Binding-site contacts:
Ligand atom C5 contacts residue ILE40 of chain 1.A at 3.7 Å (hydrophobic).
Ligand atom O5 contacts residue DMS1 of chain 1.G at 3.5 Å (h-bond).
Ligand atom O1 contacts residue LYS36 of chain 1.A at 3.2 Å.
Ligand atom O6 contacts residue GLU102 of chain 1.A at 3.0 Å (salt-bridge).
Ligand atom C11 contacts residue GLU63 of chain 1.A at 3.4 Å.
Ligand atom O5 contacts residue GLU102 of chain 1.A at 3.4 Å (salt-bridge).
Ligand atom C11 contacts residue MG1 of chain 1.C at 3.6 Å.
Ligand atom O6 contacts residue ILE103 of chain 1.A at 3.2 Å (h-bond).
Ligand atom C3 contacts residue GLU28 of chain 1.A at 3.1 Å.
Ligand atom C14 contacts residue TYR113 of chain 1.A at 3.6 Å (hydrophobic).
Ligand atom C13 contacts residue MN1 of chain 1.B at 3.0 Å.
Ligand atom O1 contacts residue GLU28 of chain 1.A at 2.6 Å (salt-bridge).
Ligand atom O6 contacts residue LYS117 of chain 1.A at 2.5 Å (salt-bridge).
Ligand atom O6 contacts residue MN1 of chain 1.B at 2.2 Å.
Ligand atom C4 contacts residue TYR26 of chain 1.A at 3.6 Å (hydrophobic).
Ligand atom O5 contacts residue MN1 of chain 1.B at 2.3 Å.
Ligand atom C12 contacts residue MN1 of chain 1.B at 3.0 Å.
Ligand atom O6 contacts residue HIS43 of chain 1.A at 3.3 Å (h-bond).
Ligand atom O2 contacts residue ILE40 of chain 1.A at 3.6 Å.
Ligand atom O6 contacts residue DMS1 of chain 1.G at 3.8 Å.
Ligand atom O2 contacts residue TYR26 of chain 1.A at 3.6 Å.
Ligand atom O5 contacts residue ASP91 of chain 1.A at 2.9 Å (salt-bridge).
Ligand atom O2 contacts residue MET23 of chain 1.A at 3.1 Å (h-bond).
Ligand atom C12 contacts residue HIS43 of chain 1.A at 3.3 Å.
Ligand atom C4 contacts residue ILE40 of chain 1.A at 3.4 Å (hydrophobic).
Ligand atom O2 contacts residue ALA22 of chain 1.A at 3.0 Å.
Ligand atom C2 contacts residue GLU28 of chain 1.A at 3.2 Å.
Ligand atom O6 contacts residue TYR113 of chain 1.A at 3.6 Å.
Ligand atom C12 contacts residue GLU63 of chain 1.A at 3.6 Å.
Ligand atom C12 contacts residue MG1 of chain 1.C at 3.2 Å.
Ligand atom C13 contacts residue LYS117 of chain 1.A at 3.4 Å.
Ligand atom C13 contacts residue DMS1 of chain 1.G at 3.5 Å.
Ligand atom C3 contacts residue ILE40 of chain 1.A at 3.6 Å (hydrophobic).
Ligand atom O5 contacts residue HIS43 of chain 1.A at 3.0 Å.
Ligand atom C13 contacts residue HIS43 of chain 1.A at 3.5 Å.
Ligand atom C3 contacts residue TYR26 of chain 1.A at 3.6 Å (hydrophobic).
Ligand atom O3 contacts residue ALA22 of chain 1.A at 3.2 Å.
Ligand atom O5 contacts residue MG1 of chain 1.C at 2.1 Å.
Ligand atom O5 contacts residue GLU63 of chain 1.A at 2.9 Å (salt-bridge).
Ligand atom C12 contacts residue DMS1 of chain 1.G at 3.3 Å.

A protein and the small-molecule ligand that binds it are described below.
Small molecule (SMILES): O=c1cc(-c2ccc(O)c(O)c2)oc2cc(O)cc(O)c12

Sequence of chain 1.A:
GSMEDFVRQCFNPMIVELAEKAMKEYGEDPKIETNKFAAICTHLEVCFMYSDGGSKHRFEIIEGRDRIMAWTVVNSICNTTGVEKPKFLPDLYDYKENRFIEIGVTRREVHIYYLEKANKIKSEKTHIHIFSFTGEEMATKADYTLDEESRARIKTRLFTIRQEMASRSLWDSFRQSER